The small molecule below binds the protein below.
Small molecule (SMILES): CC(C)C[C@H](NC(=O)[C@H](CC1=CN=C2CC=CC=C12)NC(=O)[C@H](CC(=O)O)NC(=O)[C@H](CC(=O)O)NC(=O)[C@H](Cc1ccccc1)NC(=O)[C@H](CO)NC(=O)[C@@H](N)CC(N)=O)C(=O)N[C@@H](C)C(=O)N[C@@H](CO)C(=O)N[C@@H](CCCCN)C(=O)NCC=O.N

Sequence of chain 1.O:
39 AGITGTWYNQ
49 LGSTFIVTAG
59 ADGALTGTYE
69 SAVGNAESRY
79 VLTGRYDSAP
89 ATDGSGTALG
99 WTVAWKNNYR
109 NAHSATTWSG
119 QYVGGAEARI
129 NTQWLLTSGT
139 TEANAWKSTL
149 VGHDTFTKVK

Binding-site contacts:
Ligand atom CD2 contacts residue ALA110 of chain 1.K at 3.8 Å (hydrophobic).
Ligand atom N contacts residue TYR107 of chain 1.K at 3.3 Å (h-bond).
Ligand atom CB contacts residue TRP144 of chain 1.O at 3.7 Å (hydrophobic).
Ligand atom CE1 contacts residue GOL1 of chain 1.V at 3.6 Å.
Ligand atom CG contacts residue ALA70 of chain 1.K at 3.6 Å (hydrophobic).
Ligand atom OG contacts residue ALA141 of chain 1.O at 3.5 Å (h-bond).
Ligand atom CA contacts residue TRP144 of chain 1.O at 3.8 Å (hydrophobic).
Ligand atom CG contacts residue ARG108 of chain 1.K at 3.8 Å.
Ligand atom ND2 contacts residue SER69 of chain 1.K at 3.3 Å (h-bond).
Ligand atom O contacts residue ARG108 of chain 1.K at 3.4 Å.
Ligand atom C contacts residue ASN109 of chain 1.K at 3.9 Å.
Ligand atom OD1 contacts residue SER69 of chain 1.K at 2.7 Å (h-bond).
Ligand atom CG contacts residue LEU49 of chain 1.K at 3.7 Å (hydrophobic).
Ligand atom CB contacts residue ALA141 of chain 1.O at 3.1 Å (hydrophobic).
Ligand atom CZ contacts residue TRP103 of chain 1.K at 3.5 Å (hydrophobic).
Ligand atom CZ contacts residue GOL1 of chain 1.V at 3.3 Å.
Ligand atom CD2 contacts residue TRP144 of chain 1.O at 3.7 Å (hydrophobic).
Ligand atom CB contacts residue LEU49 of chain 1.K at 3.8 Å (hydrophobic).
Ligand atom CH2 contacts residue SER112 of chain 1.K at 3.7 Å.
Ligand atom CD1 contacts residue TRP144 of chain 1.O at 3.6 Å (hydrophobic).
Ligand atom CE3 contacts residue TRP144 of chain 1.O at 3.9 Å (hydrophobic).
Ligand atom O contacts residue ASN109 of chain 1.K at 2.9 Å (h-bond).
Ligand atom OD1 contacts residue SER76 of chain 1.K at 3.6 Å.
Ligand atom OD1 contacts residue ARG108 of chain 1.K at 3.0 Å (salt-bridge).
Ligand atom OD2 contacts residue ALA70 of chain 1.K at 3.6 Å.
Ligand atom CG contacts residue TRP144 of chain 1.O at 3.7 Å (hydrophobic).
Ligand atom OD1 contacts residue ALA70 of chain 1.K at 3.8 Å.
Ligand atom OG contacts residue ASN142 of chain 1.O at 2.7 Å (h-bond).
Ligand atom CB contacts residue SER69 of chain 1.K at 3.8 Å.
Ligand atom CD1 contacts residue TYR78 of chain 1.K at 3.9 Å (hydrophobic).
Ligand atom C contacts residue TRP144 of chain 1.O at 3.7 Å (hydrophobic).
Ligand atom CG contacts residue SER69 of chain 1.K at 3.8 Å.
Ligand atom CE2 contacts residue TRP103 of chain 1.K at 3.7 Å (hydrophobic).
Ligand atom CB contacts residue TRP144 of chain 1.O at 3.4 Å (hydrophobic).
Ligand atom OG contacts residue TRP144 of chain 1.O at 2.9 Å (h-bond).
Ligand atom CD2 contacts residue TRP103 of chain 1.K at 3.9 Å (hydrophobic).
Ligand atom OD2 contacts residue ARG108 of chain 1.K at 3.5 Å (salt-bridge).
Ligand atom N contacts residue TRP144 of chain 1.O at 3.5 Å (h-bond).
Ligand atom CB contacts residue ASN142 of chain 1.O at 3.5 Å.
Ligand atom CD1 contacts residue SER69 of chain 1.K at 3.4 Å.

Sequence of chain 1.K:
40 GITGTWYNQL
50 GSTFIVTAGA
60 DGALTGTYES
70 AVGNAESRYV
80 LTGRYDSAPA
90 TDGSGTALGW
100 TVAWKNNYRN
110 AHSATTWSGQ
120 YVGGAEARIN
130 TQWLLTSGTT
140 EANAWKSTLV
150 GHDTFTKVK